This small molecule binds to this protein.
Small molecule (SMILES): O=C(N[C@@H](Cc1ccc(F)cc1)C(=O)N[C@@H](C[C@@H]1CCCNC1=O)[C@H](O)C(=O)NCc1ccccc1)c1cc2ccccc2o1

Sequence of chain 2.A:
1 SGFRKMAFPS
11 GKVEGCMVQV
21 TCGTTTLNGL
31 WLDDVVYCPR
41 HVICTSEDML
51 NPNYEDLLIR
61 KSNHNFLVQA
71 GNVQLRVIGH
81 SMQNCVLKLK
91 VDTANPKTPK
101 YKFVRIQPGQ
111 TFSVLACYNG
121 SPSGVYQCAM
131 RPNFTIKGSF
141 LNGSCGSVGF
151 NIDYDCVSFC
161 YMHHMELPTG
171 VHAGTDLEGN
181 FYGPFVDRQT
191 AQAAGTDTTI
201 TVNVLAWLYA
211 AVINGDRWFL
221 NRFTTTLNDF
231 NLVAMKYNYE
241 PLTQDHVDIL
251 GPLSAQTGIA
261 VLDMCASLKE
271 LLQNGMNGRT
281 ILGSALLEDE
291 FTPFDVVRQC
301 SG

Sequence of chain 1.A:
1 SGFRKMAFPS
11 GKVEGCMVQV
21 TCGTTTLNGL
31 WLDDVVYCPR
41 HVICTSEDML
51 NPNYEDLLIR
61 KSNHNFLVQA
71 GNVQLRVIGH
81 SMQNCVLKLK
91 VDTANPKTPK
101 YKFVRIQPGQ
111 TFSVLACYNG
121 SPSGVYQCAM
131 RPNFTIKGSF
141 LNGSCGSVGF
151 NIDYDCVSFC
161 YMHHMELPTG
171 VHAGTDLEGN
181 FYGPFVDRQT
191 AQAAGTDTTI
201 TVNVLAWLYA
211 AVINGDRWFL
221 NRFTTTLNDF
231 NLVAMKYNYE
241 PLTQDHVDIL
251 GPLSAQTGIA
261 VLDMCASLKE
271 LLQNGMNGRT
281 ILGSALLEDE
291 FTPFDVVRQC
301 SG

Binding-site contacts:
Ligand atom C24 contacts residue CYS145 of chain 1.A at 1.8 Å (hydrophobic).
Ligand atom C08 contacts residue MET165 of chain 1.A at 3.5 Å (hydrophobic).
Ligand atom C07 contacts residue MET49 of chain 1.A at 3.6 Å (hydrophobic).
Ligand atom C37 contacts residue GLU166 of chain 1.A at 3.6 Å.
Ligand atom C26 contacts residue CYS145 of chain 1.A at 2.7 Å (hydrophobic).
Ligand atom C11 contacts residue MET49 of chain 1.A at 3.5 Å (hydrophobic).
Ligand atom C22 contacts residue HIS163 of chain 1.A at 3.7 Å.
Ligand atom C32 contacts residue MET49 of chain 1.A at 3.6 Å (hydrophobic).
Ligand atom C06 contacts residue MET49 of chain 1.A at 3.6 Å (hydrophobic).
Ligand atom O23 contacts residue PHE140 of chain 1.A at 3.5 Å.
Ligand atom C15 contacts residue CYS145 of chain 1.A at 2.7 Å (hydrophobic).
Ligand atom N14 contacts residue HIS164 of chain 1.A at 3.3 Å (h-bond).
Ligand atom F10 contacts residue ASP187 of chain 1.A at 3.2 Å.
Ligand atom O01 contacts residue MET165 of chain 1.A at 3.4 Å.
Ligand atom C11 contacts residue GLN189 of chain 1.A at 3.3 Å.
Ligand atom F10 contacts residue VAL186 of chain 1.A at 3.4 Å.
Ligand atom C18 contacts residue ASN142 of chain 1.A at 3.2 Å.
Ligand atom C38 contacts residue GLU166 of chain 1.A at 3.1 Å.
Ligand atom C26 contacts residue HIS41 of chain 1.A at 3.5 Å.
Ligand atom C09 contacts residue ARG188 of chain 1.A at 3.6 Å.
Ligand atom C33 contacts residue CYS44 of chain 1.A at 3.5 Å (hydrophobic).
Ligand atom C16 contacts residue CYS145 of chain 1.A at 3.2 Å (hydrophobic).
Ligand atom C08 contacts residue MET49 of chain 1.A at 3.6 Å (hydrophobic).
Ligand atom F10 contacts residue ARG188 of chain 1.A at 2.6 Å.
Ligand atom O01 contacts residue GLU166 of chain 1.A at 2.8 Å (salt-bridge).
Ligand atom C09 contacts residue MET49 of chain 1.A at 3.5 Å (hydrophobic).
Ligand atom O25 contacts residue SER144 of chain 1.A at 3.3 Å (h-bond).
Ligand atom O35 contacts residue CYS145 of chain 1.A at 2.8 Å (h-bond).
Ligand atom O23 contacts residue HIS163 of chain 1.A at 2.5 Å (h-bond).
Ligand atom N21 contacts residue GLU166 of chain 1.A at 3.0 Å (salt-bridge).
Ligand atom N14 contacts residue CYS145 of chain 1.A at 2.9 Å (h-bond).
Ligand atom C19 contacts residue ASN142 of chain 1.A at 3.3 Å.
Ligand atom O25 contacts residue GLY143 of chain 1.A at 3.1 Å (h-bond).
Ligand atom C34 contacts residue THR25 of chain 1.A at 3.5 Å.
Ligand atom C12 contacts residue MET49 of chain 1.A at 3.6 Å (hydrophobic).
Ligand atom C20 contacts residue GLU166 of chain 1.A at 3.7 Å.
Ligand atom O25 contacts residue CYS145 of chain 1.A at 2.7 Å (h-bond).
Ligand atom F10 contacts residue GLN189 of chain 1.A at 3.4 Å.
Ligand atom N21 contacts residue PHE140 of chain 1.A at 3.1 Å (h-bond).
Ligand atom O35 contacts residue HIS41 of chain 1.A at 2.4 Å (h-bond).